Sequence of chain 1.C:
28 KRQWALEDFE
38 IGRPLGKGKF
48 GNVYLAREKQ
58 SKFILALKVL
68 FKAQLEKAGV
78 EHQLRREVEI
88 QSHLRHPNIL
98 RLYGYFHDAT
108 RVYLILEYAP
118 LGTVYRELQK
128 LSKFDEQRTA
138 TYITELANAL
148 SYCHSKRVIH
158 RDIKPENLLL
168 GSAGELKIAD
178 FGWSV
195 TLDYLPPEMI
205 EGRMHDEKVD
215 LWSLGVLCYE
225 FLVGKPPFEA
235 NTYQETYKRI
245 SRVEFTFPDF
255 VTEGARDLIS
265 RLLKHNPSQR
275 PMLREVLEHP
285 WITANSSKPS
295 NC

Binding-site contacts:
Ligand atom N2 contacts residue TYR115 of chain 1.C at 3.7 Å.
Ligand atom C3 contacts residue ALA116 of chain 1.C at 3.8 Å (hydrophobic).
Ligand atom N1 contacts residue VAL50 of chain 1.C at 3.9 Å.
Ligand atom C12 contacts residue ALA116 of chain 1.C at 3.0 Å (hydrophobic).
Ligand atom C13 contacts residue GLU114 of chain 1.C at 3.8 Å.
Ligand atom C13 contacts residue LEU166 of chain 1.C at 3.4 Å (hydrophobic).
Ligand atom C37 contacts residue VAL50 of chain 1.C at 3.9 Å (hydrophobic).
Ligand atom C11 contacts residue GLY119 of chain 1.C at 3.6 Å.
Ligand atom N4 contacts residue TYR115 of chain 1.C at 3.4 Å.
Ligand atom N2 contacts residue LEU166 of chain 1.C at 3.8 Å.
Ligand atom C16 contacts residue LEU97 of chain 1.C at 3.6 Å (hydrophobic).
Ligand atom N2 contacts residue ALA116 of chain 1.C at 3.5 Å (h-bond).
Ligand atom C3 contacts residue LEU166 of chain 1.C at 3.9 Å (hydrophobic).
Ligand atom C31 contacts residue ASN164 of chain 1.C at 3.5 Å.
Ligand atom C34 contacts residue LYS65 of chain 1.C at 3.6 Å.
Ligand atom C7 contacts residue ALA116 of chain 1.C at 3.7 Å (hydrophobic).
Ligand atom C12 contacts residue PRO117 of chain 1.C at 3.9 Å (hydrophobic).
Ligand atom C6 contacts residue ALA116 of chain 1.C at 3.8 Å (hydrophobic).
Ligand atom C37 contacts residue GLY45 of chain 1.C at 3.6 Å.
Ligand atom N4 contacts residue GLU114 of chain 1.C at 3.5 Å (salt-bridge).
Ligand atom C22 contacts residue PRO117 of chain 1.C at 3.7 Å (hydrophobic).
Ligand atom C34 contacts residue VAL50 of chain 1.C at 3.4 Å (hydrophobic).
Ligand atom C11 contacts residue PRO117 of chain 1.C at 3.1 Å (hydrophobic).
Ligand atom N5 contacts residue TYR115 of chain 1.C at 3.8 Å.
Ligand atom C25 contacts residue VAL50 of chain 1.C at 3.7 Å (hydrophobic).
Ligand atom N5 contacts residue ALA116 of chain 1.C at 3.0 Å (h-bond).
Ligand atom C12 contacts residue TYR115 of chain 1.C at 3.8 Å (hydrophobic).
Ligand atom C12 contacts residue GLY119 of chain 1.C at 3.6 Å.
Ligand atom C29 contacts residue LYS65 of chain 1.C at 3.7 Å.
Ligand atom C16 contacts residue LEU113 of chain 1.C at 3.9 Å (hydrophobic).
Ligand atom C37 contacts residue GLY43 of chain 1.C at 3.4 Å.
Ligand atom N2 contacts residue ALA63 of chain 1.C at 3.6 Å.
Ligand atom C15 contacts residue LEU166 of chain 1.C at 3.8 Å (hydrophobic).
Ligand atom C37 contacts residue LYS44 of chain 1.C at 3.5 Å.
Ligand atom C36 contacts residue GLU163 of chain 1.C at 3.3 Å.
Ligand atom O26 contacts residue LYS65 of chain 1.C at 3.4 Å (salt-bridge).
Ligand atom N4 contacts residue ALA116 of chain 1.C at 2.7 Å (h-bond).
Ligand atom C14 contacts residue LEU166 of chain 1.C at 3.4 Å (hydrophobic).
Ligand atom C16 contacts residue LEU166 of chain 1.C at 3.8 Å (hydrophobic).
Ligand atom N2 contacts residue GLU114 of chain 1.C at 2.7 Å (salt-bridge).

This protein binds this small molecule.
Small molecule (SMILES): CCc1cccc(CC)c1NC(=O)n1cc2c(c1)/C(=N\C(=O)c1ccc(N3CCN(C)CC3)cc1)N=N2